Sequence of chain 1.A:
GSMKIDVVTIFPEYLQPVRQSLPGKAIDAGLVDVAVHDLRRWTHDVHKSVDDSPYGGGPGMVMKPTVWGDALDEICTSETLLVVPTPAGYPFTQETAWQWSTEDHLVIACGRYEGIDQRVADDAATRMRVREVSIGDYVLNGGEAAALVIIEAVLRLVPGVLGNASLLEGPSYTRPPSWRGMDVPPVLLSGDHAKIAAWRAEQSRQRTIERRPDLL

Binding-site contacts:
Ligand atom N25 contacts residue THR86 of chain 1.B at 3.4 Å (h-bond).
Ligand atom N03 contacts residue TYR138 of chain 1.B at 2.6 Å (h-bond).
Ligand atom C22 contacts residue ARG156 of chain 1.A at 3.6 Å.
Ligand atom N25 contacts residue VAL133 of chain 1.B at 3.4 Å (h-bond).
Ligand atom C07 contacts residue LEU140 of chain 1.B at 3.6 Å (hydrophobic).
Ligand atom C15 contacts residue LEU140 of chain 1.B at 3.3 Å (hydrophobic).
Ligand atom C24 contacts residue THR86 of chain 1.B at 3.7 Å.
Ligand atom N04 contacts residue TYR138 of chain 1.B at 3.7 Å.
Ligand atom C05 contacts residue PRO87 of chain 1.B at 3.7 Å (hydrophobic).
Ligand atom N01 contacts residue ILE135 of chain 1.B at 3.7 Å.
Ligand atom C10 contacts residue PRO85 of chain 1.B at 3.2 Å (hydrophobic).
Ligand atom C11 contacts residue PRO85 of chain 1.B at 3.6 Å (hydrophobic).
Ligand atom C10 contacts residue GLY143 of chain 1.B at 3.5 Å.
Ligand atom C13 contacts residue ARG112 of chain 1.B at 3.7 Å.
Ligand atom N01 contacts residue GLY136 of chain 1.B at 2.9 Å (h-bond).
Ligand atom N25 contacts residue ILE135 of chain 1.B at 3.6 Å (h-bond).
Ligand atom C07 contacts residue PRO87 of chain 1.B at 3.7 Å (hydrophobic).
Ligand atom N14 contacts residue ASN141 of chain 1.B at 3.6 Å.
Ligand atom C15 contacts residue TYR113 of chain 1.B at 3.3 Å (hydrophobic).
Ligand atom N04 contacts residue LEU140 of chain 1.B at 3.0 Å (h-bond).
Ligand atom C20 contacts residue GLU114 of chain 1.B at 3.5 Å.
Ligand atom C11 contacts residue THR86 of chain 1.B at 3.7 Å.
Ligand atom N25 contacts residue SER134 of chain 1.B at 3.6 Å.
Ligand atom C12 contacts residue GLY111 of chain 1.B at 3.3 Å.
Ligand atom C22 contacts residue LEU140 of chain 1.B at 3.4 Å (hydrophobic).
Ligand atom C13 contacts residue TYR113 of chain 1.B at 3.2 Å (hydrophobic).
Ligand atom C02 contacts residue TYR138 of chain 1.B at 3.5 Å (hydrophobic).
Ligand atom N25 contacts residue ALA146 of chain 1.B at 3.5 Å.
Ligand atom C16 contacts residue TYR113 of chain 1.B at 3.1 Å (hydrophobic).
Ligand atom N01 contacts residue SER134 of chain 1.B at 3.1 Å (h-bond).
Ligand atom C06 contacts residue PRO87 of chain 1.B at 3.5 Å (hydrophobic).
Ligand atom C15 contacts residue ASN141 of chain 1.B at 3.5 Å.
Ligand atom N14 contacts residue GLY142 of chain 1.B at 3.7 Å.
Ligand atom C08 contacts residue GLY142 of chain 1.B at 3.6 Å.
Ligand atom N14 contacts residue TYR113 of chain 1.B at 3.6 Å.
Ligand atom N03 contacts residue LEU140 of chain 1.B at 3.4 Å (h-bond).
Ligand atom N01 contacts residue TYR138 of chain 1.B at 3.6 Å (h-bond).
Ligand atom C09 contacts residue GLY142 of chain 1.B at 3.6 Å.
Ligand atom N25 contacts residue PRO85 of chain 1.B at 3.4 Å.
Ligand atom N21 contacts residue TYR113 of chain 1.B at 3.4 Å (h-bond).

Sequence of chain 1.B:
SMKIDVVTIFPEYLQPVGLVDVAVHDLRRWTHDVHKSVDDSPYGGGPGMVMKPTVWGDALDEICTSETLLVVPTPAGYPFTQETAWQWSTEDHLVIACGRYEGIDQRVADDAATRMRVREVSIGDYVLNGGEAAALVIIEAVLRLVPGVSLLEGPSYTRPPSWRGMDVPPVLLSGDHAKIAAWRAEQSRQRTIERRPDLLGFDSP

A protein and the small-molecule ligand that binds it are described below.
Small molecule (SMILES): CN1CCCC[C@@H]1Cn1ccc2ccc(-c3n[nH]c(N)c3C#N)cc21